This small molecule binds to this protein.
Small molecule (SMILES): CC(=O)N[C@@H]1[C@@H](O)[C@H](O)[C@@H](CO)O[C@H]1O

Sequence of chain 1.C:
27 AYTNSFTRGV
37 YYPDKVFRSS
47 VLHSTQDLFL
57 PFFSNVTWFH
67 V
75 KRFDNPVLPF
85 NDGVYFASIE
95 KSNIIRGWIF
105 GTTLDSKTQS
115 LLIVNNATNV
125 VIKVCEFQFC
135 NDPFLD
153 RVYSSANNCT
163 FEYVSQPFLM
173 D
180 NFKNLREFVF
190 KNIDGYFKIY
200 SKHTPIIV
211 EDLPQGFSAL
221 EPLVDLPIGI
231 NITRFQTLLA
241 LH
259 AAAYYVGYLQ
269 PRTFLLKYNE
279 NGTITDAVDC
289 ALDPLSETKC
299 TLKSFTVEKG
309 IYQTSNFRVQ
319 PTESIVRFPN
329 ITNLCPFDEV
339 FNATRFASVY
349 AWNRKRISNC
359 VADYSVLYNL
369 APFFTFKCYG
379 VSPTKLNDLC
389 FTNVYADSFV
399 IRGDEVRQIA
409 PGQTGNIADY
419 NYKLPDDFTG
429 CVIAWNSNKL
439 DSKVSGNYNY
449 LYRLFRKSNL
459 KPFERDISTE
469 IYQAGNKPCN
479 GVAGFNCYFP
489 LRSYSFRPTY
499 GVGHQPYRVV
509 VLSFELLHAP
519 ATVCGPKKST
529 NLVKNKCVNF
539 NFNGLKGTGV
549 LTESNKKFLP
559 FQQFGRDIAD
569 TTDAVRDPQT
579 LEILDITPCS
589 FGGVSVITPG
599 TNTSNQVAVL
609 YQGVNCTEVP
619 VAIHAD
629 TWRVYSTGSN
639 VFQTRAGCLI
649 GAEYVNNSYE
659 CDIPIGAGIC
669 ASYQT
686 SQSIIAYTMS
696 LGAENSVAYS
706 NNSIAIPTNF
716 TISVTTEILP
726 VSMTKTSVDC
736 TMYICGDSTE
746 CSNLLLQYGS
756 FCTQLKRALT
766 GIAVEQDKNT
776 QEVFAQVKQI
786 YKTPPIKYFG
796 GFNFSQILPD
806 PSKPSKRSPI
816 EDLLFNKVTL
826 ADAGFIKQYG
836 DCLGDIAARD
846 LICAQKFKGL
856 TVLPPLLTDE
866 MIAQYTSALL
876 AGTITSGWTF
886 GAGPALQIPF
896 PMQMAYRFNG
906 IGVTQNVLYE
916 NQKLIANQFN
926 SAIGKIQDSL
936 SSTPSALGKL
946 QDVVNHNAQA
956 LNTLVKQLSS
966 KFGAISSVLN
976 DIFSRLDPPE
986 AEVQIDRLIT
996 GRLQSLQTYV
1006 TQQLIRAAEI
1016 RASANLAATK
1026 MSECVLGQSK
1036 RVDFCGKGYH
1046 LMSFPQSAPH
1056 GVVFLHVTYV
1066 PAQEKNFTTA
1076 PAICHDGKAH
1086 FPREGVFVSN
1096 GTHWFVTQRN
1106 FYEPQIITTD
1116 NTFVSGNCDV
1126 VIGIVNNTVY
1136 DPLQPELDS

Binding-site contacts:
Ligand atom C3 contacts residue ASN1071 of chain 1.C at 3.8 Å.
Ligand atom C2 contacts residue ASN1071 of chain 1.C at 2.5 Å.
Ligand atom C1 contacts residue GLN892 of chain 1.B at 3.7 Å.
Ligand atom C4 contacts residue ASN1071 of chain 1.C at 4.2 Å.
Ligand atom O5 contacts residue ASN1071 of chain 1.C at 2.3 Å (h-bond).
Ligand atom C8 contacts residue GLU1069 of chain 1.C at 3.8 Å.
Ligand atom N2 contacts residue ASN1071 of chain 1.C at 2.6 Å (h-bond).
Ligand atom O5 contacts residue GLN892 of chain 1.B at 4.3 Å.
Ligand atom C7 contacts residue ASN1071 of chain 1.C at 3.5 Å.
Ligand atom C5 contacts residue ASN1071 of chain 1.C at 3.6 Å.
Ligand atom C8 contacts residue ASN1071 of chain 1.C at 3.8 Å.
Ligand atom O6 contacts residue ASN1071 of chain 1.C at 4.4 Å.
Ligand atom C1 contacts residue ASN1071 of chain 1.C at 1.4 Å.

Sequence of chain 1.B:
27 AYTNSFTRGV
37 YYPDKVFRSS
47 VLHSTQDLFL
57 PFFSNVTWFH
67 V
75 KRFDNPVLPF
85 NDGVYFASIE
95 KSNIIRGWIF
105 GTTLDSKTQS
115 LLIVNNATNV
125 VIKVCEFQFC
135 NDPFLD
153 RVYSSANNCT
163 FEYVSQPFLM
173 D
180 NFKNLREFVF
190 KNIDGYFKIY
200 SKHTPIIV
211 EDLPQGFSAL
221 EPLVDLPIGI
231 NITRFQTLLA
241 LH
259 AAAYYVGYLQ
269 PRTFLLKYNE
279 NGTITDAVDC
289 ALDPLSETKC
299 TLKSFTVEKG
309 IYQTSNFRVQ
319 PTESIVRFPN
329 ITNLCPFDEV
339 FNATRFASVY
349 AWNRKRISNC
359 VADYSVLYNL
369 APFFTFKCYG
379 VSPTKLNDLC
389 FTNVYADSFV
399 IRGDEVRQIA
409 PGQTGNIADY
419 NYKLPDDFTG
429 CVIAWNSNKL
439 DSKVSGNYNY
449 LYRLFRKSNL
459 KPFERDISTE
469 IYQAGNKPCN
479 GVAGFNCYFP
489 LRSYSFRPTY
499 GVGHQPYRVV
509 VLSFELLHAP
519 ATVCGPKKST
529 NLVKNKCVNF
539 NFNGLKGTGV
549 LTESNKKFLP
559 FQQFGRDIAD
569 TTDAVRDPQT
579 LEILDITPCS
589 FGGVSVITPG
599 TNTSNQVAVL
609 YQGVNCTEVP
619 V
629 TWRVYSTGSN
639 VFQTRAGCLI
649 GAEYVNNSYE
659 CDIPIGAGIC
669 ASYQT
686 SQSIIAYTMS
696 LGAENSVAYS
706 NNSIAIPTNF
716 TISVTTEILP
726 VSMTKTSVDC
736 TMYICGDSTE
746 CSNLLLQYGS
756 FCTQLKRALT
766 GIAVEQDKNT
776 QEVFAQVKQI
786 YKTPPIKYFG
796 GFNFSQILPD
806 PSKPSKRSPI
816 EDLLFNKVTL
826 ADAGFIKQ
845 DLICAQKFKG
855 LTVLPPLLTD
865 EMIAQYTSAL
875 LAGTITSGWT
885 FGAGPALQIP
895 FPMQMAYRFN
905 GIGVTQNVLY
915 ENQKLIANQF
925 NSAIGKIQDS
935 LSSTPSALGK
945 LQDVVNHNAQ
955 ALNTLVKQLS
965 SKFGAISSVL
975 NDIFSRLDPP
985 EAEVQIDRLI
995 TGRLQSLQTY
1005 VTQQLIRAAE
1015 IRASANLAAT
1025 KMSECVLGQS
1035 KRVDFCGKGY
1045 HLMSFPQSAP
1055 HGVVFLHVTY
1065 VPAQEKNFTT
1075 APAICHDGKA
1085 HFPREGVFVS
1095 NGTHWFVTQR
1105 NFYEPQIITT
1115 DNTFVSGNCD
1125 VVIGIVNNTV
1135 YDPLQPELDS